A protein and the small-molecule ligand that binds it are described below.
Small molecule (SMILES): Cc1[o+]ccc2c1O[V]1([O-])([O-])(O2)Oc2cc[o+]c(C)c2O1

Sequence of chain 1.A:
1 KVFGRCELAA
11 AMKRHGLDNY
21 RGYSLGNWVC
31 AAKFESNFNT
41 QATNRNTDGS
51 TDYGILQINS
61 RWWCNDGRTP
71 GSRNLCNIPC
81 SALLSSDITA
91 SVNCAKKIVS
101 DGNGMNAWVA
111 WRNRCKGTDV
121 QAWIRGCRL

Binding-site contacts:
Ligand atom O2 contacts residue CYS6 of chain 1.A at 2.7 Å (h-bond).
Ligand atom C10 contacts residue CYS6 of chain 1.A at 4.0 Å (hydrophobic).
Ligand atom C16 contacts residue GLY126 of chain 1.A at 3.9 Å.
Ligand atom C15 contacts residue CYS6 of chain 1.A at 4.2 Å (hydrophobic).
Ligand atom O1 contacts residue CYS6 of chain 1.A at 3.0 Å (h-bond).
Ligand atom C4 contacts residue GLY4 of chain 1.A at 4.5 Å.
Ligand atom V1 contacts residue GLU7 of chain 1.A at 4.5 Å.
Ligand atom C8 contacts residue GLY4 of chain 1.A at 3.9 Å.
Ligand atom O2 contacts residue GLU7 of chain 1.A at 4.5 Å.
Ligand atom V1 contacts residue GLY4 of chain 1.A at 4.2 Å.
Ligand atom C16 contacts residue CYS6 of chain 1.A at 4.1 Å (hydrophobic).
Ligand atom C16 contacts residue ARG128 of chain 1.A at 3.8 Å.
Ligand atom O1 contacts residue GLY4 of chain 1.A at 3.4 Å.
Ligand atom O1 contacts residue GLU7 of chain 1.A at 2.8 Å (salt-bridge).
Ligand atom O10 contacts residue CYS6 of chain 1.A at 3.2 Å.
Ligand atom C9 contacts residue GLY4 of chain 1.A at 3.9 Å.
Ligand atom O2 contacts residue ARG5 of chain 1.A at 3.4 Å (salt-bridge).
Ligand atom O1 contacts residue ARG5 of chain 1.A at 3.5 Å (salt-bridge).
Ligand atom C3 contacts residue GLY4 of chain 1.A at 3.6 Å.
Ligand atom O3 contacts residue GLY4 of chain 1.A at 3.0 Å.
Ligand atom V1 contacts residue ARG5 of chain 1.A at 4.1 Å.
Ligand atom O2 contacts residue GLY4 of chain 1.A at 4.1 Å.
Ligand atom V1 contacts residue CYS6 of chain 1.A at 3.8 Å.
Ligand atom O3 contacts residue ARG5 of chain 1.A at 3.6 Å (salt-bridge).